Sequence of chain 1.B:
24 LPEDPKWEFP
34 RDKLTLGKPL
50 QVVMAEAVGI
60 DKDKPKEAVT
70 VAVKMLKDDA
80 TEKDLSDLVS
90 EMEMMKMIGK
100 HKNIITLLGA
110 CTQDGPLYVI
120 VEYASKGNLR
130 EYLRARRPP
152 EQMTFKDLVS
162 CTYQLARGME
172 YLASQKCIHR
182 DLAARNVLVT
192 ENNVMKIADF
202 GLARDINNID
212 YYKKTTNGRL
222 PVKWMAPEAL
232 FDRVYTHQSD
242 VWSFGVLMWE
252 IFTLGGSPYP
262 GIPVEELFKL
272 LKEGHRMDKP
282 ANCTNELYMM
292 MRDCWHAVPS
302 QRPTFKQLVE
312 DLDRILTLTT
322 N

The small molecule below binds the protein below.
Small molecule (SMILES): Nc1ncnc2c1ncn2[C@@H]1O[C@H](CO[P](=O)(O)O[P](=O)(O)CP(=O)(O)O)[C@@H](O)[C@H]1O

Binding-site contacts:
Ligand atom N6 contacts residue ALA71 of chain 1.B at 3.3 Å.
Ligand atom O2G contacts residue MG1 of chain 1.J at 2.2 Å.
Ligand atom N6 contacts residue LEU189 of chain 1.B at 3.5 Å.
Ligand atom C2 contacts residue TYR122 of chain 1.B at 3.8 Å (hydrophobic).
Ligand atom O1G contacts residue MG1 of chain 1.J at 3.6 Å.
Ligand atom C8 contacts residue VAL51 of chain 1.B at 3.8 Å (hydrophobic).
Ligand atom PB contacts residue MG1 of chain 1.K at 3.4 Å.
Ligand atom N7 contacts residue VAL51 of chain 1.B at 3.8 Å.
Ligand atom O3' contacts residue ARG186 of chain 1.B at 3.3 Å (salt-bridge).
Ligand atom N7 contacts residue LEU189 of chain 1.B at 3.8 Å.
Ligand atom O2' contacts residue GLU130 of chain 1.B at 3.8 Å.
Ligand atom PG contacts residue MG1 of chain 1.J at 3.4 Å.
Ligand atom C5 contacts residue LEU189 of chain 1.B at 3.5 Å (hydrophobic).
Ligand atom O2A contacts residue ASN187 of chain 1.B at 3.4 Å (h-bond).
Ligand atom O1G contacts residue MG1 of chain 1.K at 2.3 Å.
Ligand atom C2 contacts residue ALA123 of chain 1.B at 3.2 Å (hydrophobic).
Ligand atom O1B contacts residue ASP200 of chain 1.B at 3.1 Å (salt-bridge).
Ligand atom O1A contacts residue LYS73 of chain 1.B at 2.8 Å (salt-bridge).
Ligand atom PA contacts residue MG1 of chain 1.J at 3.5 Å.
Ligand atom O2A contacts residue ASP200 of chain 1.B at 3.1 Å (salt-bridge).
Ligand atom N1 contacts residue ALA123 of chain 1.B at 3.0 Å (h-bond).
Ligand atom O1B contacts residue MG1 of chain 1.K at 2.3 Å.
Ligand atom O2G contacts residue ASP200 of chain 1.B at 3.5 Å (salt-bridge).
Ligand atom O2B contacts residue LYS73 of chain 1.B at 3.6 Å.
Ligand atom O2A contacts residue MG1 of chain 1.J at 2.3 Å.
Ligand atom O4' contacts residue LEU43 of chain 1.B at 3.8 Å.
Ligand atom PB contacts residue LYS73 of chain 1.B at 3.6 Å.
Ligand atom N6 contacts residue VAL120 of chain 1.B at 3.7 Å.
Ligand atom C3B contacts residue MG1 of chain 1.K at 3.6 Å.
Ligand atom N6 contacts residue GLU121 of chain 1.B at 2.9 Å (salt-bridge).
Ligand atom O1G contacts residue ASP200 of chain 1.B at 3.3 Å (salt-bridge).
Ligand atom O2' contacts residue ASN127 of chain 1.B at 3.1 Å (h-bond).
Ligand atom N1 contacts residue TYR122 of chain 1.B at 3.7 Å.
Ligand atom O1B contacts residue LYS73 of chain 1.B at 2.9 Å (salt-bridge).
Ligand atom O3A contacts residue MG1 of chain 1.J at 3.6 Å.
Ligand atom O3' contacts residue ASN127 of chain 1.B at 2.9 Å (h-bond).
Ligand atom C6 contacts residue ALA71 of chain 1.B at 3.6 Å (hydrophobic).
Ligand atom PG contacts residue MG1 of chain 1.K at 3.4 Å.
Ligand atom C6 contacts residue LEU189 of chain 1.B at 3.4 Å (hydrophobic).
Ligand atom C2' contacts residue LEU189 of chain 1.B at 3.8 Å (hydrophobic).